Binding-site contacts:
Ligand atom C4 contacts residue ASN122 of chain 1.A at 4.4 Å.
Ligand atom C8 contacts residue THR124 of chain 1.A at 3.5 Å.
Ligand atom C5 contacts residue ASN125 of chain 1.A at 3.5 Å.
Ligand atom O6 contacts residue VAL127 of chain 1.A at 4.5 Å.
Ligand atom N2 contacts residue ASN122 of chain 1.A at 2.9 Å (h-bond).
Ligand atom C1 contacts residue ASN125 of chain 1.A at 3.5 Å.
Ligand atom C8 contacts residue GLU154 of chain 1.A at 3.9 Å.
Ligand atom C7 contacts residue ASN122 of chain 1.A at 3.3 Å.
Ligand atom C2 contacts residue ASN122 of chain 1.A at 2.5 Å.
Ligand atom C3 contacts residue THR124 of chain 1.A at 4.3 Å.
Ligand atom O5 contacts residue VAL127 of chain 1.A at 3.7 Å.
Ligand atom C3 contacts residue ASN122 of chain 1.A at 3.9 Å.
Ligand atom C6 contacts residue VAL127 of chain 1.A at 4.0 Å (hydrophobic).
Ligand atom O7 contacts residue ASN122 of chain 1.A at 3.3 Å (h-bond).
Ligand atom O5 contacts residue ASN125 of chain 1.A at 3.4 Å (h-bond).
Ligand atom N2 contacts residue THR124 of chain 1.A at 3.1 Å (h-bond).
Ligand atom C6 contacts residue ASN125 of chain 1.A at 4.2 Å.
Ligand atom C1 contacts residue ASN122 of chain 1.A at 1.5 Å.
Ligand atom C2 contacts residue THR124 of chain 1.A at 4.2 Å.
Ligand atom C7 contacts residue THR124 of chain 1.A at 3.7 Å.
Ligand atom C5 contacts residue VAL127 of chain 1.A at 4.3 Å (hydrophobic).
Ligand atom C8 contacts residue ASN122 of chain 1.A at 3.3 Å.
Ligand atom C1 contacts residue THR124 of chain 1.A at 4.1 Å.
Ligand atom C5 contacts residue ASN122 of chain 1.A at 3.8 Å.
Ligand atom O5 contacts residue ASN122 of chain 1.A at 2.5 Å (h-bond).

A small-molecule ligand and the protein it binds are described below.
Small molecule (SMILES): CC(=O)N[C@@H]1[C@@H](O)[C@H](O)[C@@H](CO)O[C@H]1O

Sequence of chain 1.A:
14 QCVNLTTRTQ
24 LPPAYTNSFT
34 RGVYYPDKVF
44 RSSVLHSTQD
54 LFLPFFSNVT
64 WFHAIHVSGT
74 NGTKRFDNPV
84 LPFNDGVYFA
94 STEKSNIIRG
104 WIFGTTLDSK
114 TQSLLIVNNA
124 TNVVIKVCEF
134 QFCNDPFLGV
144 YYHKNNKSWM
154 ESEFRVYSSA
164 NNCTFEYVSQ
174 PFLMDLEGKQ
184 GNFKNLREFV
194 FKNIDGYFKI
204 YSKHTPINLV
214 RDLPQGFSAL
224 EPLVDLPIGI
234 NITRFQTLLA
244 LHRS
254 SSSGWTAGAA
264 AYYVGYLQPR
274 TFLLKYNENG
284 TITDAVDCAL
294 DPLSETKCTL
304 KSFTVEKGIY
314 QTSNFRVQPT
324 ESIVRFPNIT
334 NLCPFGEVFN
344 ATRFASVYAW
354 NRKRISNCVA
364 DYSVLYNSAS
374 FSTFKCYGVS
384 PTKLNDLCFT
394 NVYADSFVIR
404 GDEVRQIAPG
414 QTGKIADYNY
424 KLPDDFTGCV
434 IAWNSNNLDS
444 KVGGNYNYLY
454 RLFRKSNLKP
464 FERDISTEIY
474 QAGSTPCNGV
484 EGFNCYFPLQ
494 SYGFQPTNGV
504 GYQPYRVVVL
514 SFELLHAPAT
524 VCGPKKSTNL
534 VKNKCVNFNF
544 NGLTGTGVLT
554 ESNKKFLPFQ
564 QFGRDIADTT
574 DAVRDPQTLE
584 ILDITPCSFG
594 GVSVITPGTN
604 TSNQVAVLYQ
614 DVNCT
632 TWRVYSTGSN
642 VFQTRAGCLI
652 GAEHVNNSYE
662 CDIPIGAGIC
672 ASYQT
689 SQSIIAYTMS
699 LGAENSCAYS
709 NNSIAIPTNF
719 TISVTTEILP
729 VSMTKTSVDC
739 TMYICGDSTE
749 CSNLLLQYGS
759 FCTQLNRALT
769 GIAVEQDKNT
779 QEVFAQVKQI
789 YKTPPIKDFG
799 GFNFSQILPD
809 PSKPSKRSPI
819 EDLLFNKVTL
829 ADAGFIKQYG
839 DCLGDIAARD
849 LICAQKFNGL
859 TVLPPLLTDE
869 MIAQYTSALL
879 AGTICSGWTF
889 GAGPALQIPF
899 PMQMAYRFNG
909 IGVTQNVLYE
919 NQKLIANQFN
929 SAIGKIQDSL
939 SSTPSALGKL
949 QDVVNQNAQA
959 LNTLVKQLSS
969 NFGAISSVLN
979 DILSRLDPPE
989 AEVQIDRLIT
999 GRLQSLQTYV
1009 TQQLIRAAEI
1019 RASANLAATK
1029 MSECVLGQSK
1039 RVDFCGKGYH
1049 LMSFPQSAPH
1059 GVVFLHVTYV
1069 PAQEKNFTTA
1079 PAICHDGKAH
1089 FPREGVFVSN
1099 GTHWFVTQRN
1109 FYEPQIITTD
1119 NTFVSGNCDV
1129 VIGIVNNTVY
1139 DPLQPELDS